Sequence of chain 1.F:
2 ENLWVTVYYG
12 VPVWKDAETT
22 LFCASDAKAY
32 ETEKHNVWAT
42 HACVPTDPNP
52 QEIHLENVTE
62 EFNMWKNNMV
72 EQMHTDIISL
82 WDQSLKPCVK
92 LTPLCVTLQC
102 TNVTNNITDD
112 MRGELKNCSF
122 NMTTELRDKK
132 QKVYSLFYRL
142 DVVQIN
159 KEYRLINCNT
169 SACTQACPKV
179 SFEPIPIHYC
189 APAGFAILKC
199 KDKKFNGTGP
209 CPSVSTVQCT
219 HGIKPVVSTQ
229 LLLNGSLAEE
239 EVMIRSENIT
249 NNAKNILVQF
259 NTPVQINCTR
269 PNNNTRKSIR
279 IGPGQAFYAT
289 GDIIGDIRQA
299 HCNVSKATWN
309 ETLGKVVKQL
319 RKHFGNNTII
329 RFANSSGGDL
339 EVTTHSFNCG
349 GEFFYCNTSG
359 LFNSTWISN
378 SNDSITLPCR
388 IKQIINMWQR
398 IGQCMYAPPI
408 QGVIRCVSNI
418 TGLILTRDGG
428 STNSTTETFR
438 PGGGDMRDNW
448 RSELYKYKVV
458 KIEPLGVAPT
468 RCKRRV

Binding-site contacts:
Ligand atom C1 contacts residue ASN265 of chain 1.F at 1.4 Å.
Ligand atom C1 contacts residue ARG412 of chain 1.F at 4.3 Å.
Ligand atom C7 contacts residue ASN265 of chain 1.F at 3.6 Å.
Ligand atom C1 contacts residue GLN263 of chain 1.F at 3.7 Å.
Ligand atom C6 contacts residue GLN263 of chain 1.F at 3.9 Å.
Ligand atom C8 contacts residue GLN263 of chain 1.F at 4.0 Å.
Ligand atom O6 contacts residue ARG412 of chain 1.F at 3.6 Å (salt-bridge).
Ligand atom C5 contacts residue GLN263 of chain 1.F at 3.4 Å.
Ligand atom C2 contacts residue ASN265 of chain 1.F at 2.5 Å.
Ligand atom N2 contacts residue ASN265 of chain 1.F at 2.9 Å (h-bond).
Ligand atom O5 contacts residue ASN265 of chain 1.F at 2.4 Å (h-bond).
Ligand atom O5 contacts residue ARG412 of chain 1.F at 3.9 Å.
Ligand atom C5 contacts residue ASN265 of chain 1.F at 3.7 Å.
Ligand atom O7 contacts residue ASN265 of chain 1.F at 4.5 Å.
Ligand atom C3 contacts residue ASN265 of chain 1.F at 3.8 Å.
Ligand atom O7 contacts residue VAL302 of chain 1.F at 4.4 Å.
Ligand atom C4 contacts residue ASN265 of chain 1.F at 4.2 Å.
Ligand atom C8 contacts residue ASN265 of chain 1.F at 3.9 Å.
Ligand atom O5 contacts residue VAL414 of chain 1.F at 4.2 Å.
Ligand atom O5 contacts residue GLN263 of chain 1.F at 3.5 Å (h-bond).
Ligand atom O7 contacts residue SER303 of chain 1.F at 3.8 Å.
Ligand atom O6 contacts residue VAL414 of chain 1.F at 4.4 Å.

A small-molecule ligand and the protein it binds are described below.
Small molecule (SMILES): CC(=O)N[C@H]1[C@H](O[C@H]2[C@H](O)[C@@H](NC(C)=O)CO[C@@H]2CO)O[C@H](CO)[C@@H](O)[C@@H]1O